The protein below binds the small molecule below.
Small molecule (SMILES): N#CCC1C=CC(=Nc2nc(Nc3cc(C4CC4)[nH]n3)c3ccccc3n2)C=C1

Binding-site contacts:
Ligand atom CAM contacts residue ALA66 of chain 1.A at 3.7 Å (hydrophobic).
Ligand atom CAM contacts residue SCN1 of chain 1.H at 3.7 Å.
Ligand atom C5 contacts residue LEU45 of chain 1.A at 3.8 Å (hydrophobic).
Ligand atom NAN contacts residue PHE115 of chain 1.A at 3.8 Å.
Ligand atom NAS contacts residue LEU167 of chain 1.A at 3.4 Å.
Ligand atom CAJ contacts residue CYS116 of chain 1.A at 3.3 Å (hydrophobic).
Ligand atom CAJ contacts residue PHE115 of chain 1.A at 3.7 Å (hydrophobic).
Ligand atom CAV contacts residue LEU167 of chain 1.A at 3.8 Å (hydrophobic).
Ligand atom CAB contacts residue ASP178 of chain 1.A at 3.8 Å.
Ligand atom C4 contacts residue LEU45 of chain 1.A at 3.7 Å (hydrophobic).
Ligand atom CAD contacts residue ALA117 of chain 1.A at 3.5 Å (hydrophobic).
Ligand atom NAS contacts residue GLU114 of chain 1.A at 3.0 Å (salt-bridge).
Ligand atom CBB contacts residue ALA66 of chain 1.A at 3.5 Å (hydrophobic).
Ligand atom CAL contacts residue ALA177 of chain 1.A at 3.8 Å (hydrophobic).
Ligand atom C2 contacts residue LEU45 of chain 1.A at 3.7 Å (hydrophobic).
Ligand atom CAJ contacts residue GLY119 of chain 1.A at 3.7 Å.
Ligand atom C5 contacts residue GLY119 of chain 1.A at 3.8 Å.
Ligand atom NAS contacts residue CYS116 of chain 1.A at 3.8 Å.
Ligand atom NAA contacts residue SCN1 of chain 1.H at 3.8 Å.
Ligand atom N1 contacts residue LEU45 of chain 1.A at 3.9 Å.
Ligand atom NAQ contacts residue LEU45 of chain 1.A at 3.7 Å.
Ligand atom CAK contacts residue LEU167 of chain 1.A at 3.6 Å (hydrophobic).
Ligand atom NAN contacts residue LEU167 of chain 1.A at 3.6 Å.
Ligand atom CAB contacts residue SCN1 of chain 1.H at 3.5 Å.
Ligand atom CAE contacts residue GLY164 of chain 1.A at 3.8 Å.
Ligand atom CBB contacts residue ILE113 of chain 1.A at 3.7 Å (hydrophobic).
Ligand atom CAX contacts residue ALA66 of chain 1.A at 3.5 Å (hydrophobic).
Ligand atom CAK contacts residue ALA66 of chain 1.A at 3.8 Å (hydrophobic).
Ligand atom C6 contacts residue LEU45 of chain 1.A at 3.9 Å (hydrophobic).
Ligand atom CAG contacts residue LEU167 of chain 1.A at 3.9 Å (hydrophobic).
Ligand atom N3 contacts residue LEU45 of chain 1.A at 3.8 Å.
Ligand atom NAA contacts residue ASP178 of chain 1.A at 3.7 Å.
Ligand atom NAS contacts residue ALA66 of chain 1.A at 3.9 Å.
Ligand atom NAN contacts residue CYS116 of chain 1.A at 3.1 Å (h-bond).
Ligand atom NAR contacts residue CYS116 of chain 1.A at 3.3 Å (h-bond).
Ligand atom CAL contacts residue LEU167 of chain 1.A at 3.7 Å (hydrophobic).
Ligand atom CAL contacts residue SCN1 of chain 1.H at 3.5 Å.
Ligand atom CAX contacts residue LEU167 of chain 1.A at 3.4 Å (hydrophobic).
Ligand atom NAN contacts residue GLU114 of chain 1.A at 3.7 Å.
Ligand atom CAE contacts residue LEU167 of chain 1.A at 3.7 Å (hydrophobic).

Sequence of chain 1.A:
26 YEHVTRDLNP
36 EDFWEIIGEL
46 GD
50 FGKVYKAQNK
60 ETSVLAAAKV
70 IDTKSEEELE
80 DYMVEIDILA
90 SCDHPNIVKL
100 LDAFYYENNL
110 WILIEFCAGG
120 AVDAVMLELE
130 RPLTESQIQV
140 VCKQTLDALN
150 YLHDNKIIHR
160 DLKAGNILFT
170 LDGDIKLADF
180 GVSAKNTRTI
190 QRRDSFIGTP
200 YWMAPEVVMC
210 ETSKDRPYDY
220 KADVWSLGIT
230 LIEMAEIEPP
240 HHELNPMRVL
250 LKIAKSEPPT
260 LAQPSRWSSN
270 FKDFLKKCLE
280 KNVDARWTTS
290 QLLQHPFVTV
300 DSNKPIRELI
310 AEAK